Sequence of chain 1.A:
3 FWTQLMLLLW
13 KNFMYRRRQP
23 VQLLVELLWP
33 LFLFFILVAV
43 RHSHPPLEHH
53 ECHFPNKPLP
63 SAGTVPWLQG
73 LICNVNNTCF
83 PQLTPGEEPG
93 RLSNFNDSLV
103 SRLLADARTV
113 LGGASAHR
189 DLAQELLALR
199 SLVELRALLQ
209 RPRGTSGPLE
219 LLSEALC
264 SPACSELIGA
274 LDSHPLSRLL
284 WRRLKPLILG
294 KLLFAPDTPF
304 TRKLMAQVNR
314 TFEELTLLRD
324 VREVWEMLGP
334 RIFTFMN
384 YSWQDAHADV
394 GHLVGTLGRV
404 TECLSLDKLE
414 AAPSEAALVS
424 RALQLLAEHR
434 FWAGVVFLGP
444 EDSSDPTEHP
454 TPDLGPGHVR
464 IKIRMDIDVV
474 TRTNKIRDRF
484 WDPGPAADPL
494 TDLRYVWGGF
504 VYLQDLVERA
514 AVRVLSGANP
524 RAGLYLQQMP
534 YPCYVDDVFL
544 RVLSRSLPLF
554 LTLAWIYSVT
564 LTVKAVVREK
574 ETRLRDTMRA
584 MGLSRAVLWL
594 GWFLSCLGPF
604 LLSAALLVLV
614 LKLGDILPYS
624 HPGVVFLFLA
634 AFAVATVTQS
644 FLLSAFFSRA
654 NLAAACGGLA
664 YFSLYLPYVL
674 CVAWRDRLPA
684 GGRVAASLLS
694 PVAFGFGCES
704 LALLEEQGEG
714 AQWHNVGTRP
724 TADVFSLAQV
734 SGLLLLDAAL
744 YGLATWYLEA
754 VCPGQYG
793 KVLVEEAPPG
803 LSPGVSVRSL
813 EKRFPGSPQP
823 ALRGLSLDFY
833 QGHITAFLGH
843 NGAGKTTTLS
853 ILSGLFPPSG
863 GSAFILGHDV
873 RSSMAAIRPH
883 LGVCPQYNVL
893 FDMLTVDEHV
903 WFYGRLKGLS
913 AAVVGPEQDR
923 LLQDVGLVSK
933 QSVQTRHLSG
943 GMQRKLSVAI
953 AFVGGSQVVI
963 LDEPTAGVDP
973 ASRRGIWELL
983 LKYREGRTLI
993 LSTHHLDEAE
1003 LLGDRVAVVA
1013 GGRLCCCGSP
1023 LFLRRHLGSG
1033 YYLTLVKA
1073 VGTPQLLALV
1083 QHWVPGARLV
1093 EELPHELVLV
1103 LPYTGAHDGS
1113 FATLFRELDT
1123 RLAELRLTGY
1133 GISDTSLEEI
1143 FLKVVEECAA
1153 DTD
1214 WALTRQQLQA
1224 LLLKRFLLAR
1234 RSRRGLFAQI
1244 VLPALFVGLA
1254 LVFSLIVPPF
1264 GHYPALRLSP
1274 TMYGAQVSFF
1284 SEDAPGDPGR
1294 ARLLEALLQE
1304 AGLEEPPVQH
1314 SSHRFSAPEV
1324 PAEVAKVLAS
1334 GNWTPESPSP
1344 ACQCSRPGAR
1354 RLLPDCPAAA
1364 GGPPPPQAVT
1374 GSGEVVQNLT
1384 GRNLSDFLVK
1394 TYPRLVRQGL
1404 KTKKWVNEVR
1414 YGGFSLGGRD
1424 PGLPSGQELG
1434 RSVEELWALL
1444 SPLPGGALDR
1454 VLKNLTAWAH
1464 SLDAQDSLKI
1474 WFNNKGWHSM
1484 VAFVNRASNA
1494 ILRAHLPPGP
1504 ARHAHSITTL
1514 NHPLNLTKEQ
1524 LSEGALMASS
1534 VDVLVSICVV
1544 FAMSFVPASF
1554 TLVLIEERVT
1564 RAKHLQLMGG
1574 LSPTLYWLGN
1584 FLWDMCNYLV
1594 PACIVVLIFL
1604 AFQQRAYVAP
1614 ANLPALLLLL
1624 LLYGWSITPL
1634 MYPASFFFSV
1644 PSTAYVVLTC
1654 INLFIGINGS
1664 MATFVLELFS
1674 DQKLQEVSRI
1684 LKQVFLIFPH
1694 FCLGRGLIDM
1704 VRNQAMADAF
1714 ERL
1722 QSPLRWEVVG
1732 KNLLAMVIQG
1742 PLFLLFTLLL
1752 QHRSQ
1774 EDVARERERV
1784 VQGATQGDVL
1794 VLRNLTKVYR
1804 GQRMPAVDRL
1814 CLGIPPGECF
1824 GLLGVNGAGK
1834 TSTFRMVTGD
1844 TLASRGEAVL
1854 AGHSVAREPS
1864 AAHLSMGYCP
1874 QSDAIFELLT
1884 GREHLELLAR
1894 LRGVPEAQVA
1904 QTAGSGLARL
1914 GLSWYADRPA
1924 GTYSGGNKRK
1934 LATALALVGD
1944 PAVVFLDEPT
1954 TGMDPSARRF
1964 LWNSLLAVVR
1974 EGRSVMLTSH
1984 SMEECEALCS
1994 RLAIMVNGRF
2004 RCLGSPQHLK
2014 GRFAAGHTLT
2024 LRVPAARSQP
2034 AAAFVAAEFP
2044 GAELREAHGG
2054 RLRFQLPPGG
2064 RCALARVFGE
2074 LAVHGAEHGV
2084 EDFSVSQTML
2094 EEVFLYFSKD

Binding-site contacts:
Ligand atom O6 contacts residue ARG93 of chain 1.A at 3.2 Å.
Ligand atom O4 contacts residue ARG1422 of chain 1.A at 2.8 Å (salt-bridge).
Ligand atom C6 contacts residue ARG93 of chain 1.A at 3.6 Å.
Ligand atom O6 contacts residue SER95 of chain 1.A at 4.4 Å.
Ligand atom O3 contacts residue PRO1424 of chain 1.A at 2.8 Å (h-bond).
Ligand atom C1 contacts residue ASN98 of chain 1.A at 1.4 Å.
Ligand atom O6 contacts residue ASN98 of chain 1.A at 4.2 Å.
Ligand atom C4 contacts residue ARG1422 of chain 1.A at 3.9 Å.
Ligand atom C5 contacts residue ASN98 of chain 1.A at 3.1 Å.
Ligand atom C8 contacts residue PRO1424 of chain 1.A at 4.4 Å (hydrophobic).
Ligand atom C2 contacts residue ASN98 of chain 1.A at 2.5 Å.
Ligand atom C3 contacts residue PRO1424 of chain 1.A at 4.2 Å (hydrophobic).
Ligand atom N2 contacts residue ASN98 of chain 1.A at 3.2 Å (h-bond).
Ligand atom O4 contacts residue PRO1424 of chain 1.A at 4.4 Å.
Ligand atom O5 contacts residue ASN98 of chain 1.A at 2.4 Å (h-bond).
Ligand atom O3 contacts residue ARG1422 of chain 1.A at 3.7 Å.
Ligand atom O7 contacts residue SER103 of chain 1.A at 4.2 Å.
Ligand atom C3 contacts residue ASN98 of chain 1.A at 3.6 Å.
Ligand atom O7 contacts residue ASN98 of chain 1.A at 2.8 Å (h-bond).
Ligand atom C8 contacts residue ALA107 of chain 1.A at 4.1 Å (hydrophobic).
Ligand atom C4 contacts residue ASN98 of chain 1.A at 3.5 Å.
Ligand atom C6 contacts residue ASN98 of chain 1.A at 3.3 Å.
Ligand atom C7 contacts residue ASN98 of chain 1.A at 3.4 Å.
Ligand atom C3 contacts residue ARG1422 of chain 1.A at 4.0 Å.

This protein binds this small molecule.
Small molecule (SMILES): CC(=O)N[C@@H]1[C@@H](O)[C@H](O)[C@@H](CO)O[C@H]1O